Sequence of chain 1.A:
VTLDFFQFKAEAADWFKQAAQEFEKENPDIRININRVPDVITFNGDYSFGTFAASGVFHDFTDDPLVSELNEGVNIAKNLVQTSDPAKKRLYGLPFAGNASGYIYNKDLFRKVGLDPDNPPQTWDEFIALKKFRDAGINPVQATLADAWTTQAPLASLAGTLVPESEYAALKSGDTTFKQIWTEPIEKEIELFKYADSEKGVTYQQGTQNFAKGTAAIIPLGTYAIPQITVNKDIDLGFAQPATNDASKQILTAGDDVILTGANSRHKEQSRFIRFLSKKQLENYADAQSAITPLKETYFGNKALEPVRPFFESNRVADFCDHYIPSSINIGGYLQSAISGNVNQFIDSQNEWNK

Binding-site contacts:
Ligand atom C1 contacts residue TRP175 of chain 1.A at 3.6 Å (hydrophobic).
Ligand atom O3 contacts residue GLU19 of chain 1.A at 2.6 Å (salt-bridge).
Ligand atom O6 contacts residue ASN68 of chain 1.A at 3.3 Å (h-bond).
Ligand atom O4 contacts residue ASN68 of chain 1.A at 3.6 Å.
Ligand atom O2 contacts residue GLU19 of chain 1.A at 2.7 Å (salt-bridge).
Ligand atom C2 contacts residue ASN68 of chain 1.A at 3.6 Å.
Ligand atom C2 contacts residue HIS354 of chain 1.A at 3.6 Å.
Ligand atom C2 contacts residue PHE351 of chain 1.A at 3.8 Å (hydrophobic).
Ligand atom C2 contacts residue TRP175 of chain 1.A at 3.8 Å (hydrophobic).
Ligand atom O2 contacts residue ASN68 of chain 1.A at 2.6 Å (h-bond).
Ligand atom C4 contacts residue ASP285 of chain 1.A at 3.6 Å.
Ligand atom O4 contacts residue ASP353 of chain 1.A at 2.6 Å (salt-bridge).
Ligand atom C2 contacts residue GLU19 of chain 1.A at 3.4 Å.
Ligand atom O3 contacts residue PHE16 of chain 1.A at 3.3 Å.
Ligand atom C1 contacts residue TRP175 of chain 1.A at 3.9 Å (hydrophobic).
Ligand atom O2 contacts residue HIS354 of chain 1.A at 2.9 Å (h-bond).
Ligand atom O6 contacts residue GLN178 of chain 1.A at 3.6 Å.
Ligand atom O4 contacts residue PHE16 of chain 1.A at 3.7 Å.
Ligand atom C6 contacts residue TYR250 of chain 1.A at 3.9 Å (hydrophobic).
Ligand atom O5 contacts residue PHE351 of chain 1.A at 3.5 Å.
Ligand atom O3 contacts residue LYS17 of chain 1.A at 3.0 Å (salt-bridge).
Ligand atom O3 contacts residue HIS354 of chain 1.A at 3.2 Å (h-bond).
Ligand atom O5 contacts residue TRP175 of chain 1.A at 3.9 Å.
Ligand atom C6 contacts residue TRP175 of chain 1.A at 3.8 Å (hydrophobic).
Ligand atom C1 contacts residue PHE351 of chain 1.A at 3.8 Å (hydrophobic).
Ligand atom O4 contacts residue LYS17 of chain 1.A at 3.3 Å (salt-bridge).
Ligand atom O4 contacts residue PHE351 of chain 1.A at 3.4 Å.
Ligand atom C6 contacts residue TYR250 of chain 1.A at 3.9 Å (hydrophobic).
Ligand atom O2 contacts residue TRP175 of chain 1.A at 3.7 Å.
Ligand atom O4 contacts residue ASP285 of chain 1.A at 2.8 Å (salt-bridge).
Ligand atom C6 contacts residue ASN68 of chain 1.A at 3.7 Å.
Ligand atom O3 contacts residue ASP353 of chain 1.A at 2.8 Å (salt-bridge).
Ligand atom C4 contacts residue ASP353 of chain 1.A at 3.5 Å.
Ligand atom C6 contacts residue ASP285 of chain 1.A at 3.7 Å.
Ligand atom O1 contacts residue TRP175 of chain 1.A at 3.4 Å.
Ligand atom C3 contacts residue GLU19 of chain 1.A at 3.7 Å.
Ligand atom O6 contacts residue ALA179 of chain 1.A at 3.3 Å.
Ligand atom C4 contacts residue LYS17 of chain 1.A at 3.9 Å.
Ligand atom C3 contacts residue ASN68 of chain 1.A at 3.8 Å.
Ligand atom C6 contacts residue ASN68 of chain 1.A at 3.5 Å.

This protein binds this small molecule.
Small molecule (SMILES): OC[C@H]1O[C@H](OC[C@H]2O[C@H](O[C@]3(CO)O[C@H](CO)[C@@H](O)[C@@H]3O)[C@H](O)[C@@H](O)[C@@H]2O)[C@H](O)[C@@H](O)[C@H]1O